Sequence of chain 1.D:
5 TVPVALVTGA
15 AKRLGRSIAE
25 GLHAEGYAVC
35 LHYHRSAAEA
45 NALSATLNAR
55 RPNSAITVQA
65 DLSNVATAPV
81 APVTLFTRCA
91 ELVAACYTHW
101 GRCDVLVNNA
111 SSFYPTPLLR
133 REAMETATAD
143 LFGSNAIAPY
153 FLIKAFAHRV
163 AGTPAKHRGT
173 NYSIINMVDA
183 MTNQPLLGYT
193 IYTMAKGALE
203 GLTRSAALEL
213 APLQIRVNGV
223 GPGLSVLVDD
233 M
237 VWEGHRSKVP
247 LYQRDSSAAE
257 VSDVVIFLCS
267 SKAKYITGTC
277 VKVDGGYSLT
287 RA

Sequence of chain 1.A:
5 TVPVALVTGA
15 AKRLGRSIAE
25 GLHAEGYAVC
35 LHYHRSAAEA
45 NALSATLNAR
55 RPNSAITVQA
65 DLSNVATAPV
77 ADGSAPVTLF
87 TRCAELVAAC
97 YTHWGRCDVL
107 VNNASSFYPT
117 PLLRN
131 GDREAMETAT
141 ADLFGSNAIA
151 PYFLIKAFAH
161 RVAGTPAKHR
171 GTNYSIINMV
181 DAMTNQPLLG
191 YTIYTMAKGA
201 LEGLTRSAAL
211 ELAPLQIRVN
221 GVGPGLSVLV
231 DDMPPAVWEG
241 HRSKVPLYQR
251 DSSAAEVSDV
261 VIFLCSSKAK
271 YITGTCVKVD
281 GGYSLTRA

This small molecule binds to this protein.
Small molecule (SMILES): COC(=O)C1CCN(C(=O)c2ccc(NCc3cnc4nc(N)nc(N)c4n3)cc2)CC1

Binding-site contacts:
Ligand atom N2 contacts residue SER111 of chain 1.D at 2.8 Å (h-bond).
Ligand atom C6 contacts residue PHE113 of chain 1.D at 3.8 Å (hydrophobic).
Ligand atom N8 contacts residue NAP1 of chain 1.O at 3.4 Å.
Ligand atom N8 contacts residue PHE113 of chain 1.D at 3.7 Å.
Ligand atom C6 contacts residue NAP1 of chain 1.O at 3.3 Å.
Ligand atom C2 contacts residue PHE113 of chain 1.D at 3.3 Å (hydrophobic).
Ligand atom CAS contacts residue LEU188 of chain 1.D at 3.7 Å (hydrophobic).
Ligand atom N1 contacts residue NAP1 of chain 1.O at 3.0 Å (h-bond).
Ligand atom N3 contacts residue PHE113 of chain 1.D at 3.7 Å.
Ligand atom C7 contacts residue TYR194 of chain 1.D at 3.8 Å (hydrophobic).
Ligand atom C4 contacts residue PHE113 of chain 1.D at 3.6 Å (hydrophobic).
Ligand atom C4A contacts residue PHE113 of chain 1.D at 3.6 Å (hydrophobic).
Ligand atom C4A contacts residue NAP1 of chain 1.O at 3.6 Å.
Ligand atom N2 contacts residue NAP1 of chain 1.O at 3.3 Å (h-bond).
Ligand atom C4 contacts residue NAP1 of chain 1.O at 3.5 Å.
Ligand atom N5 contacts residue NAP1 of chain 1.O at 3.4 Å.
Ligand atom N2 contacts residue PHE113 of chain 1.D at 3.4 Å.
Ligand atom C8A contacts residue NAP1 of chain 1.O at 3.6 Å.
Ligand atom N5 contacts residue PHE113 of chain 1.D at 3.7 Å.
Ligand atom C9 contacts residue NAP1 of chain 1.O at 3.5 Å.
Ligand atom CAH contacts residue LEU188 of chain 1.D at 3.8 Å (hydrophobic).
Ligand atom C8A contacts residue PHE113 of chain 1.D at 3.6 Å (hydrophobic).
Ligand atom CAC contacts residue PHE113 of chain 1.D at 3.6 Å (hydrophobic).
Ligand atom C7 contacts residue NAP1 of chain 1.O at 3.1 Å.
Ligand atom N8 contacts residue TYR194 of chain 1.D at 2.9 Å (h-bond).
Ligand atom OAA contacts residue HIS241 of chain 1.D at 3.7 Å.
Ligand atom C7 contacts residue PHE113 of chain 1.D at 3.8 Å (hydrophobic).
Ligand atom N3 contacts residue NAP1 of chain 1.O at 2.8 Å (h-bond).
Ligand atom CAR contacts residue LEU188 of chain 1.D at 3.6 Å (hydrophobic).
Ligand atom CAI contacts residue TYR191 of chain 1.D at 3.5 Å (hydrophobic).
Ligand atom C9 contacts residue LEU226 of chain 1.D at 3.7 Å (hydrophobic).
Ligand atom N1 contacts residue TYR194 of chain 1.D at 3.6 Å.
Ligand atom N10 contacts residue LEU226 of chain 1.D at 3.8 Å.
Ligand atom C2 contacts residue NAP1 of chain 1.O at 3.5 Å.
Ligand atom N4 contacts residue NAP1 of chain 1.O at 3.3 Å (h-bond).
Ligand atom C7 contacts residue ASP181 of chain 1.D at 3.7 Å.
Ligand atom N8 contacts residue ASP181 of chain 1.D at 3.6 Å.
Ligand atom C8A contacts residue TYR194 of chain 1.D at 3.7 Å (hydrophobic).
Ligand atom N4 contacts residue ARG17 of chain 1.D at 3.5 Å (salt-bridge).
Ligand atom N1 contacts residue PHE113 of chain 1.D at 3.5 Å.